Sequence of chain 1.B:
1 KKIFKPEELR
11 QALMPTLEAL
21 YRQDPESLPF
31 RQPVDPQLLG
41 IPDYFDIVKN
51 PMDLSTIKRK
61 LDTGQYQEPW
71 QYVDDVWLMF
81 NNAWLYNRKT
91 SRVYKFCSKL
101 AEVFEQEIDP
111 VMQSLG

Sequence of chain 1.A:
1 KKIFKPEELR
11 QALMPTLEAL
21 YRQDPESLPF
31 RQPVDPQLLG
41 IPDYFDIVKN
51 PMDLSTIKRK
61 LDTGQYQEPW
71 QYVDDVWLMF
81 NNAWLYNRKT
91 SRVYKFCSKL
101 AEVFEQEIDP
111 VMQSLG

Binding-site contacts:
Ligand atom N07 contacts residue ARG92 of chain 1.A at 3.0 Å (salt-bridge).
Ligand atom C06 contacts residue ARG92 of chain 1.A at 3.8 Å.
Ligand atom C35 contacts residue VAL34 of chain 1.A at 3.8 Å (hydrophobic).
Ligand atom C31 contacts residue PRO29 of chain 1.A at 3.7 Å (hydrophobic).
Ligand atom C33 contacts residue LEU39 of chain 1.A at 3.8 Å (hydrophobic).
Ligand atom N36 contacts residue ASN87 of chain 1.A at 3.5 Å (h-bond).
Ligand atom C02 contacts residue ASN87 of chain 1.A at 3.9 Å.
Ligand atom C18 contacts residue LEU39 of chain 1.A at 3.8 Å (hydrophobic).
Ligand atom N36 contacts residue VAL93 of chain 1.A at 3.8 Å.
Ligand atom C32 contacts residue PRO29 of chain 1.A at 3.6 Å (hydrophobic).
Ligand atom O37 contacts residue ASN87 of chain 1.A at 3.1 Å (h-bond).
Ligand atom C05 contacts residue VAL93 of chain 1.A at 3.6 Å (hydrophobic).
Ligand atom C14 contacts residue EDO1 of chain 1.I at 3.8 Å.
Ligand atom C29 contacts residue EDO1 of chain 1.I at 3.9 Å.
Ligand atom C01 contacts residue ASN87 of chain 1.A at 3.7 Å.
Ligand atom C01 contacts residue ILE41 of chain 1.A at 3.8 Å (hydrophobic).
Ligand atom C27 contacts residue TRP77 of chain 1.B at 3.7 Å (hydrophobic).
Ligand atom O28 contacts residue LEU38 of chain 1.A at 3.9 Å.
Ligand atom C19 contacts residue LEU38 of chain 1.A at 3.7 Å (hydrophobic).
Ligand atom C11 contacts residue ARG92 of chain 1.A at 3.4 Å.
Ligand atom N10 contacts residue ARG92 of chain 1.A at 3.1 Å (salt-bridge).
Ligand atom C13 contacts residue LEU39 of chain 1.A at 3.9 Å (hydrophobic).
Ligand atom C29 contacts residue GLN32 of chain 1.A at 3.4 Å.
Ligand atom C30 contacts residue LEU28 of chain 1.A at 3.8 Å (hydrophobic).
Ligand atom C34 contacts residue VAL34 of chain 1.A at 3.6 Å (hydrophobic).
Ligand atom C35 contacts residue PRO29 of chain 1.A at 3.4 Å (hydrophobic).
Ligand atom C33 contacts residue PRO29 of chain 1.A at 3.5 Å (hydrophobic).
Ligand atom C06 contacts residue PRO29 of chain 1.A at 3.8 Å (hydrophobic).
Ligand atom C25 contacts residue VAL73 of chain 1.B at 3.7 Å (hydrophobic).
Ligand atom C04 contacts residue PRO29 of chain 1.A at 3.7 Å (hydrophobic).
Ligand atom O15 contacts residue ARG92 of chain 1.A at 3.4 Å (salt-bridge).
Ligand atom C03 contacts residue VAL93 of chain 1.A at 3.8 Å (hydrophobic).
Ligand atom C20 contacts residue EDO1 of chain 1.I at 3.5 Å.
Ligand atom C34 contacts residue VAL93 of chain 1.A at 3.7 Å (hydrophobic).
Ligand atom C05 contacts residue PRO29 of chain 1.A at 3.8 Å (hydrophobic).
Ligand atom C30 contacts residue GLN32 of chain 1.A at 3.5 Å.
Ligand atom C35 contacts residue PHE30 of chain 1.A at 3.8 Å (hydrophobic).
Ligand atom C31 contacts residue LEU39 of chain 1.A at 3.8 Å (hydrophobic).
Ligand atom C30 contacts residue PRO29 of chain 1.A at 3.8 Å (hydrophobic).
Ligand atom N36 contacts residue VAL34 of chain 1.A at 3.9 Å.

This small molecule binds to this protein.
Small molecule (SMILES): Cc1noc(C)c1-c1ccc2c(c1)nc([C@@H]1CCCC(=O)N1)n2C1CCC(NC(=O)OC(C)(C)C)CC1